This protein binds this small molecule.
Small molecule (SMILES): CC(=O)N[C@@H]1[C@@H](O)[C@H](O)[C@@H](CO)O[C@H]1O

Binding-site contacts:
Ligand atom O7 contacts residue ASN233 of chain 1.D at 3.9 Å.
Ligand atom O5 contacts residue ASP222 of chain 1.D at 3.9 Å.
Ligand atom C1 contacts residue ASN233 of chain 1.D at 1.4 Å.
Ligand atom O6 contacts residue ASP222 of chain 1.D at 3.5 Å (salt-bridge).
Ligand atom N2 contacts residue ASN233 of chain 1.D at 3.0 Å (h-bond).
Ligand atom O5 contacts residue ASN233 of chain 1.D at 2.4 Å (h-bond).
Ligand atom C8 contacts residue ASP159 of chain 1.D at 3.4 Å.
Ligand atom C2 contacts residue ASN233 of chain 1.D at 2.6 Å.
Ligand atom C5 contacts residue ASN233 of chain 1.D at 3.7 Å.
Ligand atom C3 contacts residue ASN233 of chain 1.D at 3.9 Å.
Ligand atom C4 contacts residue ASN233 of chain 1.D at 4.3 Å.
Ligand atom C7 contacts residue ASN233 of chain 1.D at 3.6 Å.

Sequence of chain 1.D:
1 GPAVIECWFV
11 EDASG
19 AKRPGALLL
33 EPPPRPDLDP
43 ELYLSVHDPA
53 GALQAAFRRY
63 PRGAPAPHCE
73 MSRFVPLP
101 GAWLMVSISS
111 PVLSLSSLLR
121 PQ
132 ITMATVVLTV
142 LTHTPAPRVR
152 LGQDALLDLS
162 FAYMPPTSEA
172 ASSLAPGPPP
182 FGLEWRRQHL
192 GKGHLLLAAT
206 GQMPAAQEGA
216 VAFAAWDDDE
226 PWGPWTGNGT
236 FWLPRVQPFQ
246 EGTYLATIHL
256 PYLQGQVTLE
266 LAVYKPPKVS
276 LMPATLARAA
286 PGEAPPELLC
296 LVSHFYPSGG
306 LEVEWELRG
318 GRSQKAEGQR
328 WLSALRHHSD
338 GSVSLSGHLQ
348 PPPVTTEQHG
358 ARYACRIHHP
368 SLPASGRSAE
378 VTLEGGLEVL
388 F